Binding-site contacts:
Ligand atom O13 contacts residue GLY211 of chain 1.A at 2.9 Å.
Ligand atom O5 contacts residue ASP255 of chain 1.A at 2.5 Å (salt-bridge).
Ligand atom O12 contacts residue SER256 of chain 1.A at 2.6 Å (h-bond).
Ligand atom O12 contacts residue GLY179 of chain 1.A at 2.8 Å (h-bond).
Ligand atom O13 contacts residue SER212 of chain 1.A at 3.1 Å (h-bond).
Ligand atom O12 contacts residue LYS182 of chain 1.A at 3.6 Å (salt-bridge).
Ligand atom O63 contacts residue ARG280 of chain 1.B at 3.0 Å (salt-bridge).
Ligand atom O3 contacts residue ASN253 of chain 1.A at 2.9 Å (h-bond).
Ligand atom O2 contacts residue ZN1 of chain 1.C at 2.9 Å.
Ligand atom O61 contacts residue ARG280 of chain 1.B at 3.0 Å (salt-bridge).
Ligand atom O13 contacts residue SER213 of chain 1.A at 2.8 Å (h-bond).
Ligand atom C2 contacts residue HIS178 of chain 1.A at 3.6 Å.
Ligand atom O13 contacts residue LYS182 of chain 1.A at 2.6 Å (salt-bridge).
Ligand atom O1 contacts residue GLY211 of chain 1.A at 3.3 Å.
Ligand atom O6 contacts residue ASP255 of chain 1.A at 3.4 Å (salt-bridge).
Ligand atom P1 contacts residue SER256 of chain 1.A at 3.6 Å.
Ligand atom O2 contacts residue HIS178 of chain 1.A at 3.3 Å.
Ligand atom C5 contacts residue ASP83 of chain 1.A at 3.6 Å.
Ligand atom C1 contacts residue ASP255 of chain 1.A at 3.6 Å.
Ligand atom O3 contacts residue ASP83 of chain 1.A at 2.6 Å (salt-bridge).
Ligand atom O11 contacts residue SER256 of chain 1.A at 2.6 Å (h-bond).
Ligand atom O61 contacts residue SER50 of chain 1.A at 2.7 Å (h-bond).
Ligand atom O4 contacts residue HIS178 of chain 1.A at 2.6 Å (h-bond).
Ligand atom C5 contacts residue ASP255 of chain 1.A at 3.3 Å.
Ligand atom C4 contacts residue ASP83 of chain 1.A at 3.2 Å.
Ligand atom C3 contacts residue ASP83 of chain 1.A at 3.1 Å.
Ligand atom C4 contacts residue HIS178 of chain 1.A at 3.6 Å.
Ligand atom O6 contacts residue ARG259 of chain 1.A at 3.3 Å (salt-bridge).
Ligand atom C4 contacts residue ZN1 of chain 1.C at 3.2 Å.
Ligand atom O2 contacts residue GLY211 of chain 1.A at 3.0 Å (h-bond).
Ligand atom O11 contacts residue SER213 of chain 1.A at 2.6 Å (h-bond).
Ligand atom C3 contacts residue ASN24 of chain 1.A at 3.4 Å.
Ligand atom O3 contacts residue ZN1 of chain 1.C at 2.6 Å.
Ligand atom O3 contacts residue GLN48 of chain 1.A at 3.4 Å (h-bond).
Ligand atom C3 contacts residue ZN1 of chain 1.C at 3.2 Å.
Ligand atom C2 contacts residue ZN1 of chain 1.C at 3.4 Å.
Ligand atom O11 contacts residue ASP255 of chain 1.A at 2.6 Å (salt-bridge).
Ligand atom O2 contacts residue ASN253 of chain 1.A at 3.3 Å.
Ligand atom O4 contacts residue ZN1 of chain 1.C at 3.1 Å.
Ligand atom O63 contacts residue ARG259 of chain 1.A at 3.2 Å (salt-bridge).

This small molecule binds to this protein.
Small molecule (SMILES): O=C(COP(=O)(O)O)[C@@H](O)[C@@H](O)[C@H](O)COP(=O)(O)O

Sequence of chain 1.B:
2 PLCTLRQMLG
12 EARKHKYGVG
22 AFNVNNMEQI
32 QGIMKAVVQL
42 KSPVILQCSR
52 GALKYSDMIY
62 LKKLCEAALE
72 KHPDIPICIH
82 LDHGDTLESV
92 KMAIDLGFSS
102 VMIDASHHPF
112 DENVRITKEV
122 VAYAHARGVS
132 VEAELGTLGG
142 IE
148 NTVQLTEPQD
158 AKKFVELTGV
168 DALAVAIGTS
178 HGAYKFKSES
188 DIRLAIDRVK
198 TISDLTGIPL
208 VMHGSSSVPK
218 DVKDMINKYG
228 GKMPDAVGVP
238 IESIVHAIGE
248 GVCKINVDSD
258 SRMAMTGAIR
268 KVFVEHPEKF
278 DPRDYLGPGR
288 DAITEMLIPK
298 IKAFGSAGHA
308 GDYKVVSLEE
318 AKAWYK

Sequence of chain 1.A:
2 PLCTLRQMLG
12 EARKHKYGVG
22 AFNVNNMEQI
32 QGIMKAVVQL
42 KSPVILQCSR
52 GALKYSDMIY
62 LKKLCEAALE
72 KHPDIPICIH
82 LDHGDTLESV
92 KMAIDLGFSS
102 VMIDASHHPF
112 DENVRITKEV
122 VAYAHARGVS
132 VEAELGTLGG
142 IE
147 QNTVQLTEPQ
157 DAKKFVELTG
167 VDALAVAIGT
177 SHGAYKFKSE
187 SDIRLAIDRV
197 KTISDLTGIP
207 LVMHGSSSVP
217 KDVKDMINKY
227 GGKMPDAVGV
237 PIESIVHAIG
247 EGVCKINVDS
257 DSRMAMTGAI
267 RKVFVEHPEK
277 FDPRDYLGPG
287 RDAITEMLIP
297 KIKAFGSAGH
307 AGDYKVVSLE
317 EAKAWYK